A protein and the small-molecule ligand that binds it are described below.
Small molecule (SMILES): CC(C)[C@@H]1NC(=O)[C@@H](NC(=O)[C@H](Cc2ccc(O)cc2)NC(=O)[C@@H]2CCCN2C(=O)CCN)CSSC[C@@H](C(N)=O)NC(=O)[C@H](CO)NC(=O)[C@H](CC2=c3ccccc3=NC2)NC(=O)[C@H](CO)NC(=O)CCNC(=O)[C@H](CCCN=C(N)N)NC(=O)[C@H](Cc2ccc(O)cc2)NC1=O

Binding-site contacts:
Ligand atom NE1 contacts residue LEU80 of chain 1.D at 3.7 Å.
Ligand atom CG1 contacts residue GLN46 of chain 1.D at 3.7 Å.
Ligand atom CA contacts residue GLN46 of chain 1.D at 3.7 Å.
Ligand atom OH contacts residue PRO87 of chain 1.D at 3.5 Å.
Ligand atom CE2 contacts residue ARG81 of chain 1.D at 3.8 Å.
Ligand atom CD2 contacts residue THR79 of chain 1.D at 3.8 Å.
Ligand atom SG contacts residue ARG81 of chain 1.D at 3.7 Å.
Ligand atom CB contacts residue ARG81 of chain 1.D at 3.6 Å.
Ligand atom N contacts residue CYS48 of chain 1.D at 3.0 Å (h-bond).
Ligand atom O contacts residue ILE34 of chain 1.D at 3.2 Å.
Ligand atom CB contacts residue GLN46 of chain 1.D at 3.7 Å.
Ligand atom CB contacts residue CYS166 of chain 1.D at 3.7 Å (hydrophobic).
Ligand atom N contacts residue CYS48 of chain 1.D at 3.6 Å (h-bond).
Ligand atom CZ3 contacts residue CYS166 of chain 1.D at 3.7 Å (hydrophobic).
Ligand atom O contacts residue ILE34 of chain 1.D at 3.5 Å.
Ligand atom CD1 contacts residue MET51 of chain 1.D at 3.7 Å (hydrophobic).
Ligand atom N contacts residue GLN46 of chain 1.D at 2.9 Å (h-bond).
Ligand atom CH2 contacts residue CYS166 of chain 1.D at 3.7 Å (hydrophobic).
Ligand atom CA contacts residue ARG137 of chain 1.D at 3.7 Å.
Ligand atom O contacts residue GLN46 of chain 1.D at 3.0 Å (h-bond).
Ligand atom OH contacts residue MET139 of chain 1.D at 3.4 Å.
Ligand atom C contacts residue CYS48 of chain 1.D at 3.7 Å (hydrophobic).
Ligand atom NE1 contacts residue THR79 of chain 1.D at 3.3 Å (h-bond).
Ligand atom SG contacts residue LEU86 of chain 1.D at 3.4 Å.
Ligand atom CA contacts residue CYS48 of chain 1.D at 3.5 Å (hydrophobic).
Ligand atom CG contacts residue MET51 of chain 1.D at 3.7 Å (hydrophobic).
Ligand atom O contacts residue CYS48 of chain 1.D at 3.7 Å.
Ligand atom N contacts residue GLU52 of chain 1.D at 3.3 Å (salt-bridge).
Ligand atom CZ2 contacts residue CYS166 of chain 1.D at 3.7 Å (hydrophobic).
Ligand atom CZ2 contacts residue THR79 of chain 1.D at 3.6 Å.
Ligand atom N contacts residue ASN49 of chain 1.D at 2.8 Å (h-bond).
Ligand atom O contacts residue ASN49 of chain 1.D at 3.3 Å (h-bond).
Ligand atom N contacts residue GLY27 of chain 1.D at 3.1 Å (h-bond).
Ligand atom C contacts residue ASN49 of chain 1.D at 3.7 Å.
Ligand atom OH contacts residue LEU141 of chain 1.D at 3.6 Å.
Ligand atom O contacts residue ARG137 of chain 1.D at 3.3 Å (salt-bridge).
Ligand atom CE1 contacts residue MET51 of chain 1.D at 3.8 Å (hydrophobic).
Ligand atom CD2 contacts residue ILE34 of chain 1.D at 3.7 Å (hydrophobic).
Ligand atom CZ2 contacts residue ARG81 of chain 1.D at 3.7 Å.
Ligand atom C contacts residue ILE34 of chain 1.D at 3.8 Å (hydrophobic).

Sequence of chain 1.D:
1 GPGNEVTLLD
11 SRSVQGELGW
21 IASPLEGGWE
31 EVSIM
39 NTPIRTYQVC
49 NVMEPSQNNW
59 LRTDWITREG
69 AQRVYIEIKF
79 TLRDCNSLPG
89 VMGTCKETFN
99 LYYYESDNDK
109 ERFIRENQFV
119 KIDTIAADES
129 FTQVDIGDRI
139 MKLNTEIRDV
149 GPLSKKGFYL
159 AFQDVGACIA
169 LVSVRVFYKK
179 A